Sequence of chain 1.B:
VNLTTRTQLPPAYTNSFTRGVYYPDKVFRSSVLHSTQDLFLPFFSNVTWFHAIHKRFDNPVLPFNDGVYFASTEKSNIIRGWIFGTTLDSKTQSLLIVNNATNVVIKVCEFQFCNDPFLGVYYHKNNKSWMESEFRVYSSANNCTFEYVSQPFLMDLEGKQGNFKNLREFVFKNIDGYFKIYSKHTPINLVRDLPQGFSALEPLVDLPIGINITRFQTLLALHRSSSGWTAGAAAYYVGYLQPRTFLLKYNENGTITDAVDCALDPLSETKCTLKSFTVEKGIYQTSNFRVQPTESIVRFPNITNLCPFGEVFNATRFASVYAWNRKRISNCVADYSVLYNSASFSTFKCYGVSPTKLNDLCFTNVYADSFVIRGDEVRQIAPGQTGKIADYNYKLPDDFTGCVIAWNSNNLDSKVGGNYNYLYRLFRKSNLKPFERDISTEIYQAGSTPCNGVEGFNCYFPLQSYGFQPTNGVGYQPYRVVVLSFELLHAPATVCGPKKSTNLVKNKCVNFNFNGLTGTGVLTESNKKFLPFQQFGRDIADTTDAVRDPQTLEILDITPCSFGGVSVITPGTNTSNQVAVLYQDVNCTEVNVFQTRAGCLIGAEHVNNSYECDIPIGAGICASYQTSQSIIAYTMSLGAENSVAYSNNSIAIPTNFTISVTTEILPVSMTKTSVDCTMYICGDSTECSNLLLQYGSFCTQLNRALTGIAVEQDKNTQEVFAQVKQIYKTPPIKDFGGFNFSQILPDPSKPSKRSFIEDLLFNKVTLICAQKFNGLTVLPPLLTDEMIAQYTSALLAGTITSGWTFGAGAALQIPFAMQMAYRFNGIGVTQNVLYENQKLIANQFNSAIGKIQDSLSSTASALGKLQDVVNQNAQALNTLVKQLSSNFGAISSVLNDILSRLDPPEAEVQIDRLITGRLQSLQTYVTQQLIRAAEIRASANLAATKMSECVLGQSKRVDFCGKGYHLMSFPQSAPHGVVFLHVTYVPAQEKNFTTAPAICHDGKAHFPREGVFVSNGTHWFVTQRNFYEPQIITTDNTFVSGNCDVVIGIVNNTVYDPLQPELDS

Binding-site contacts:
Ligand atom N2 contacts residue ASN137 of chain 1.B at 3.9 Å.
Ligand atom N2 contacts residue VAL16 of chain 1.B at 3.3 Å.
Ligand atom C3 contacts residue ASN17 of chain 1.B at 3.8 Å.
Ligand atom C7 contacts residue VAL16 of chain 1.B at 3.4 Å (hydrophobic).
Ligand atom C4 contacts residue ASN17 of chain 1.B at 4.2 Å.
Ligand atom O3 contacts residue ASN137 of chain 1.B at 3.9 Å.
Ligand atom C2 contacts residue ASN17 of chain 1.B at 2.5 Å.
Ligand atom C8 contacts residue VAL16 of chain 1.B at 3.2 Å (hydrophobic).
Ligand atom C1 contacts residue ASN137 of chain 1.B at 4.2 Å.
Ligand atom C8 contacts residue ASN17 of chain 1.B at 4.2 Å.
Ligand atom O5 contacts residue ASN17 of chain 1.B at 2.4 Å (h-bond).
Ligand atom C3 contacts residue ASN137 of chain 1.B at 3.5 Å.
Ligand atom C1 contacts residue ASN17 of chain 1.B at 1.4 Å.
Ligand atom O7 contacts residue ASN137 of chain 1.B at 4.1 Å.
Ligand atom O4 contacts residue ASN137 of chain 1.B at 4.5 Å.
Ligand atom C7 contacts residue ASN137 of chain 1.B at 3.8 Å.
Ligand atom C2 contacts residue ASN137 of chain 1.B at 4.3 Å.
Ligand atom C8 contacts residue ASN137 of chain 1.B at 3.5 Å.
Ligand atom C8 contacts residue ASP138 of chain 1.B at 4.4 Å.
Ligand atom O7 contacts residue VAL16 of chain 1.B at 4.0 Å.
Ligand atom N2 contacts residue ASN17 of chain 1.B at 2.8 Å (h-bond).
Ligand atom C5 contacts residue ASN17 of chain 1.B at 3.7 Å.
Ligand atom C5 contacts residue ASN137 of chain 1.B at 4.2 Å.
Ligand atom C7 contacts residue ASN17 of chain 1.B at 4.1 Å.

A protein and the small-molecule ligand that binds it are described below.
Small molecule (SMILES): CC(=O)N[C@@H]1[C@@H](O)[C@H](O)[C@@H](CO)O[C@H]1O